Sequence of chain 9.B:
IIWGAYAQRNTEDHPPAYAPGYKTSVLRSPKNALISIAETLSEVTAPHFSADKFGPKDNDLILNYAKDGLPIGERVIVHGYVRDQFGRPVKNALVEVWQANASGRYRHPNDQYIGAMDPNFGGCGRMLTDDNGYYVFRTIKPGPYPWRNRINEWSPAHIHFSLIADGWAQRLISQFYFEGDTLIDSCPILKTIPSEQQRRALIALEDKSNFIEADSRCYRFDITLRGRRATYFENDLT

Binding-site contacts:
Ligand atom O10 contacts residue PRO19 of chain 9.A at 3.1 Å.
Ligand atom C5 contacts residue TYR148 of chain 9.B at 3.9 Å (hydrophobic).
Ligand atom C6 contacts residue TYR148 of chain 9.B at 4.1 Å (hydrophobic).
Ligand atom O10 contacts residue TYR20 of chain 9.A at 3.1 Å (h-bond).
Ligand atom C3 contacts residue PRO19 of chain 9.A at 3.6 Å (hydrophobic).
Ligand atom C4 contacts residue TYR148 of chain 9.B at 3.6 Å (hydrophobic).
Ligand atom O8 contacts residue FE1 of chain 9.C at 2.0 Å.
Ligand atom C3 contacts residue TYR20 of chain 9.A at 3.6 Å (hydrophobic).
Ligand atom C1 contacts residue TYR109 of chain 9.B at 4.1 Å (hydrophobic).
Ligand atom C2 contacts residue FE1 of chain 9.C at 2.8 Å.
Ligand atom C4 contacts residue PRO19 of chain 9.A at 3.8 Å (hydrophobic).
Ligand atom C3 contacts residue FE1 of chain 9.C at 4.1 Å.
Ligand atom O8 contacts residue HIS161 of chain 9.B at 4.2 Å.
Ligand atom C2 contacts residue TYR20 of chain 9.A at 4.2 Å (hydrophobic).
Ligand atom O8 contacts residue HIS163 of chain 9.B at 3.2 Å (h-bond).
Ligand atom O8 contacts residue TYR109 of chain 9.B at 2.8 Å (h-bond).
Ligand atom O7 contacts residue TYR109 of chain 9.B at 3.6 Å.
Ligand atom C3 contacts residue TYR148 of chain 9.B at 3.8 Å (hydrophobic).
Ligand atom O8 contacts residue TYR20 of chain 9.A at 3.7 Å.
Ligand atom C6 contacts residue FE1 of chain 9.C at 4.1 Å.
Ligand atom O7 contacts residue HIS163 of chain 9.B at 3.6 Å.
Ligand atom C1 contacts residue FE1 of chain 9.C at 2.8 Å.
Ligand atom N9 contacts residue TRP150 of chain 9.B at 4.0 Å.
Ligand atom C5 contacts residue TRP150 of chain 9.B at 3.6 Å (hydrophobic).
Ligand atom C6 contacts residue ILE192 of chain 9.B at 4.2 Å (hydrophobic).
Ligand atom C2 contacts residue HIS163 of chain 9.B at 4.2 Å.
Ligand atom N9 contacts residue TYR20 of chain 9.A at 4.3 Å.
Ligand atom N9 contacts residue TYR148 of chain 9.B at 3.6 Å.
Ligand atom O10 contacts residue TYR148 of chain 9.B at 3.4 Å.
Ligand atom N9 contacts residue PRO19 of chain 9.A at 3.4 Å.
Ligand atom C2 contacts residue TYR148 of chain 9.B at 4.2 Å (hydrophobic).
Ligand atom O7 contacts residue HIS161 of chain 9.B at 2.8 Å (h-bond).
Ligand atom C6 contacts residue TRP150 of chain 9.B at 4.3 Å (hydrophobic).
Ligand atom O11 contacts residue TRP150 of chain 9.B at 3.5 Å.
Ligand atom C6 contacts residue SER158 of chain 9.B at 4.0 Å.
Ligand atom C2 contacts residue TYR109 of chain 9.B at 3.8 Å (hydrophobic).
Ligand atom C1 contacts residue HIS161 of chain 9.B at 4.0 Å.
Ligand atom O7 contacts residue FE1 of chain 9.C at 2.1 Å.
Ligand atom C1 contacts residue TYR148 of chain 9.B at 4.2 Å (hydrophobic).
Ligand atom O11 contacts residue PRO19 of chain 9.A at 3.9 Å.

Sequence of chain 9.A:
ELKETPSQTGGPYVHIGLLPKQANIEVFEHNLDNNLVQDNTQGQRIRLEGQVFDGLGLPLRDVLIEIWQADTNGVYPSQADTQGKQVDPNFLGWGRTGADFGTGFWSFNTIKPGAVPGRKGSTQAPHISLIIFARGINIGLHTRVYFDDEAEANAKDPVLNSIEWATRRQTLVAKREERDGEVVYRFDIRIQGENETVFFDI

The protein below binds the small molecule below.
Small molecule (SMILES): O=[N+]([O-])c1ccc(O)c(O)c1